Sequence of chain 2.A:
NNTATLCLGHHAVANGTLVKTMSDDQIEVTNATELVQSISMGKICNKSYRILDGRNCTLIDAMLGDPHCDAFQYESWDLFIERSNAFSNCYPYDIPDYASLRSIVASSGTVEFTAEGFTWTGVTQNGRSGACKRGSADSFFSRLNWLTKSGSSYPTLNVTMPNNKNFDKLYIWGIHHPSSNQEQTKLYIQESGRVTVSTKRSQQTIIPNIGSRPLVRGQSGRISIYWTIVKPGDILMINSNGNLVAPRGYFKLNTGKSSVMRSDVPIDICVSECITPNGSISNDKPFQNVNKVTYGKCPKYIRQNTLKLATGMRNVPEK

Binding-site contacts:
Ligand atom C1 contacts residue ASN284 of chain 2.A at 1.4 Å.
Ligand atom C1 contacts residue VAL296 of chain 2.A at 4.1 Å (hydrophobic).
Ligand atom C7 contacts residue ASN284 of chain 2.A at 3.5 Å.
Ligand atom O6 contacts residue GLU69 of chain 2.B at 3.4 Å (salt-bridge).
Ligand atom C2 contacts residue ASN284 of chain 2.A at 2.4 Å.
Ligand atom C7 contacts residue VAL296 of chain 2.A at 4.1 Å (hydrophobic).
Ligand atom O5 contacts residue ASN284 of chain 2.A at 2.4 Å (h-bond).
Ligand atom C6 contacts residue GLU69 of chain 2.B at 4.4 Å.
Ligand atom C8 contacts residue SER44 of chain 2.A at 4.2 Å.
Ligand atom N2 contacts residue ASN284 of chain 2.A at 3.0 Å (h-bond).
Ligand atom C5 contacts residue ASN297 of chain 2.A at 4.2 Å.
Ligand atom C5 contacts residue ASN284 of chain 2.A at 3.6 Å.
Ligand atom O6 contacts residue PRO283 of chain 2.A at 4.4 Å.
Ligand atom N2 contacts residue VAL296 of chain 2.A at 3.6 Å (h-bond).
Ligand atom O5 contacts residue ASN297 of chain 2.A at 4.0 Å.
Ligand atom C4 contacts residue ASN284 of chain 2.A at 4.2 Å.
Ligand atom C2 contacts residue VAL296 of chain 2.A at 4.4 Å (hydrophobic).
Ligand atom C1 contacts residue ASN297 of chain 2.A at 3.9 Å.
Ligand atom C8 contacts residue VAL296 of chain 2.A at 3.9 Å (hydrophobic).
Ligand atom O6 contacts residue ASN297 of chain 2.A at 3.8 Å.
Ligand atom C3 contacts residue ASN284 of chain 2.A at 3.8 Å.
Ligand atom O7 contacts residue ASN284 of chain 2.A at 3.5 Å (h-bond).

Sequence of chain 2.B:
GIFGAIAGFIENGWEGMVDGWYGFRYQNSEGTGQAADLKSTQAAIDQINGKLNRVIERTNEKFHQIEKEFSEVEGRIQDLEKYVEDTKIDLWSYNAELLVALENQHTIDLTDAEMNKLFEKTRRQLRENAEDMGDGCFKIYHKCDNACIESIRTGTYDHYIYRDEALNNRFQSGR

The protein below binds the small molecule below.
Small molecule (SMILES): CC(=O)N[C@@H]1[C@@H](O)[C@H](O)[C@@H](CO)O[C@H]1O